A small-molecule ligand and the protein it binds are described below.
Small molecule (SMILES): CC(=O)N[C@H]1[C@H]([C@H](O)[C@H](O)CO)O[C@@](O[C@H]2[C@@H](O)[C@@H](CO)O[C@@H](O[C@H]3[C@H](O)[C@@H](O)[C@@H](O)O[C@@H]3CO)[C@@H]2O)(C(=O)O)C[C@@H]1O

Sequence of chain 1.A:
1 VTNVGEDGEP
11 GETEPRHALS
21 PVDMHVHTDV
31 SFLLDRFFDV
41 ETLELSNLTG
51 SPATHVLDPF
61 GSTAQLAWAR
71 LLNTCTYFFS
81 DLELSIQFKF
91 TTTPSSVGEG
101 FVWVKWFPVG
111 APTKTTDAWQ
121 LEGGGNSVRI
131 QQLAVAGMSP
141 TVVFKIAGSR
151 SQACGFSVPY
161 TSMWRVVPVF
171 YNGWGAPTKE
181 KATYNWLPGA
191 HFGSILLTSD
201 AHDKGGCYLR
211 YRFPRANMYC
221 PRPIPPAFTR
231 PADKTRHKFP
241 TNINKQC

Binding-site contacts:
Ligand atom C11 contacts residue GLN132 of chain 1.A at 4.3 Å.
Ligand atom O8 contacts residue ALA118 of chain 1.A at 3.8 Å.
Ligand atom C11 contacts residue GLN65 of chain 2.A at 3.7 Å.
Ligand atom C1 contacts residue ARG129 of chain 1.A at 4.0 Å.
Ligand atom O1A contacts residue ARG129 of chain 1.A at 3.3 Å (salt-bridge).
Ligand atom O10 contacts residue GLN65 of chain 2.A at 4.0 Å.
Ligand atom C10 contacts residue GLN65 of chain 2.A at 4.5 Å.
Ligand atom C9 contacts residue TRP119 of chain 1.A at 4.3 Å (hydrophobic).
Ligand atom C6 contacts residue ALA118 of chain 1.A at 3.4 Å (hydrophobic).
Ligand atom C5 contacts residue ALA118 of chain 1.A at 3.6 Å (hydrophobic).
Ligand atom N5 contacts residue ALA118 of chain 1.A at 2.8 Å (h-bond).
Ligand atom O9 contacts residue THR42 of chain 2.A at 4.0 Å.
Ligand atom C10 contacts residue ALA64 of chain 2.A at 4.5 Å (hydrophobic).
Ligand atom C11 contacts residue ALA118 of chain 1.A at 3.9 Å (hydrophobic).
Ligand atom O1B contacts residue ARG129 of chain 1.A at 3.9 Å.
Ligand atom O1A contacts residue ALA118 of chain 1.A at 4.5 Å.
Ligand atom C7 contacts residue ALA118 of chain 1.A at 3.6 Å (hydrophobic).
Ligand atom O8 contacts residue GLN120 of chain 1.A at 2.8 Å (h-bond).
Ligand atom C8 contacts residue ALA118 of chain 1.A at 4.3 Å (hydrophobic).
Ligand atom C10 contacts residue ALA118 of chain 1.A at 3.8 Å (hydrophobic).
Ligand atom C8 contacts residue GLN120 of chain 1.A at 4.1 Å.
Ligand atom O9 contacts residue GLN120 of chain 1.A at 3.5 Å (h-bond).
Ligand atom C4 contacts residue ALA118 of chain 1.A at 4.0 Å (hydrophobic).
Ligand atom O8 contacts residue TRP119 of chain 1.A at 3.8 Å.
Ligand atom O10 contacts residue ALA64 of chain 2.A at 3.8 Å.
Ligand atom C11 contacts residue TRP119 of chain 1.A at 4.4 Å (hydrophobic).

Sequence of chain 2.A:
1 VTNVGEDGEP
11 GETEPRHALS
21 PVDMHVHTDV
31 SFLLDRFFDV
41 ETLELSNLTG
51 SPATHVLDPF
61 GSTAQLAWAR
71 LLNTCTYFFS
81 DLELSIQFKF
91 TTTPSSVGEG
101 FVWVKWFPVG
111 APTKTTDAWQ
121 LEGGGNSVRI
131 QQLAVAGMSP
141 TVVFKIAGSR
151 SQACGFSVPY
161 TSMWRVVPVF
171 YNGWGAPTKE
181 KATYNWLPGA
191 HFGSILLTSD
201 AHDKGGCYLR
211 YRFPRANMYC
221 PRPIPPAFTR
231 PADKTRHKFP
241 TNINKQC